A protein and the small-molecule ligand that binds it are described below.
Small molecule (SMILES): CC(=O)N[C@H]1[C@H](O[C@H]2[C@H](O)[C@@H](NC(C)=O)CO[C@@H]2CO)O[C@H](CO)[C@@H](O)[C@@H]1O

Sequence of chain 1.G:
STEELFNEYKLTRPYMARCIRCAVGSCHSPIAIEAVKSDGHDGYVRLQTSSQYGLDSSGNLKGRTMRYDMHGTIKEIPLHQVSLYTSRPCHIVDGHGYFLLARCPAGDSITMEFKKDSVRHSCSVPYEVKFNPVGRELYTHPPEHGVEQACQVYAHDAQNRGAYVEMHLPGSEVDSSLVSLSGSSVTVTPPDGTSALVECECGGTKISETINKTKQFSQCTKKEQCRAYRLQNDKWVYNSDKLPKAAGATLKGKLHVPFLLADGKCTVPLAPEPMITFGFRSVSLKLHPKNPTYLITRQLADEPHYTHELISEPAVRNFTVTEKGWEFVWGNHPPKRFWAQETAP

Binding-site contacts:
Ligand atom O4 contacts residue TRP90 of chain 1.B at 4.3 Å.
Ligand atom N2 contacts residue TYR105 of chain 1.A at 3.5 Å (h-bond).
Ligand atom O3 contacts residue LYS30 of chain 1.B at 4.1 Å.
Ligand atom O4 contacts residue TYR105 of chain 1.A at 3.9 Å.
Ligand atom O3 contacts residue TYR105 of chain 1.A at 4.3 Å.
Ligand atom C4 contacts residue TYR105 of chain 1.A at 4.4 Å (hydrophobic).
Ligand atom O5 contacts residue TYR105 of chain 1.A at 4.4 Å.
Ligand atom C5 contacts residue TYR105 of chain 1.A at 4.0 Å (hydrophobic).
Ligand atom C7 contacts residue TRP90 of chain 1.B at 4.0 Å (hydrophobic).
Ligand atom C1 contacts residue TYR105 of chain 1.A at 3.8 Å (hydrophobic).
Ligand atom C7 contacts residue TYR105 of chain 1.A at 3.9 Å (hydrophobic).
Ligand atom C8 contacts residue ASN212 of chain 1.G at 3.8 Å.
Ligand atom O6 contacts residue SER92 of chain 1.B at 3.4 Å.
Ligand atom O7 contacts residue LYS30 of chain 1.B at 4.1 Å.
Ligand atom C2 contacts residue TRP90 of chain 1.B at 4.0 Å (hydrophobic).
Ligand atom C2 contacts residue TYR105 of chain 1.A at 4.1 Å (hydrophobic).
Ligand atom C4 contacts residue SER92 of chain 1.B at 3.9 Å.
Ligand atom N2 contacts residue ASN212 of chain 1.G at 2.9 Å (h-bond).
Ligand atom O7 contacts residue TYR105 of chain 1.A at 3.5 Å (h-bond).
Ligand atom C2 contacts residue ASN212 of chain 1.G at 2.5 Å.
Ligand atom N2 contacts residue TRP90 of chain 1.B at 4.2 Å.
Ligand atom O5 contacts residue ASN212 of chain 1.G at 2.4 Å (h-bond).
Ligand atom C1 contacts residue ASN212 of chain 1.G at 1.4 Å.
Ligand atom C5 contacts residue SER92 of chain 1.B at 4.5 Å.
Ligand atom C4 contacts residue ASN212 of chain 1.G at 4.3 Å.
Ligand atom O7 contacts residue ASN212 of chain 1.G at 3.8 Å.
Ligand atom O7 contacts residue TRP90 of chain 1.B at 3.2 Å.
Ligand atom C7 contacts residue ASN212 of chain 1.G at 3.2 Å.
Ligand atom C8 contacts residue TYR105 of chain 1.A at 4.0 Å (hydrophobic).
Ligand atom O3 contacts residue TRP90 of chain 1.B at 4.1 Å.
Ligand atom C3 contacts residue ASN212 of chain 1.G at 3.8 Å.
Ligand atom C5 contacts residue ASN212 of chain 1.G at 3.7 Å.
Ligand atom O4 contacts residue SER92 of chain 1.B at 3.9 Å.
Ligand atom C6 contacts residue SER92 of chain 1.B at 4.2 Å.
Ligand atom C3 contacts residue TYR105 of chain 1.A at 3.7 Å (hydrophobic).

Sequence of chain 1.B:
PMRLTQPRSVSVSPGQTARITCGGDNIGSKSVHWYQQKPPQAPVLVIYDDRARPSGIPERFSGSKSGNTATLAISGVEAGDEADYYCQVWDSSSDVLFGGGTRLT

Sequence of chain 1.A:
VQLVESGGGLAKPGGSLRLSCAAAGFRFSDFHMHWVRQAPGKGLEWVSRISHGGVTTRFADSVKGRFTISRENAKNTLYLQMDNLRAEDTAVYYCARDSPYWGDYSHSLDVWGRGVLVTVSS